Binding-site contacts:
Ligand atom C6 contacts residue ASN330 of chain 1.A at 4.3 Å.
Ligand atom N2 contacts residue ASN330 of chain 1.A at 4.3 Å.
Ligand atom O5 contacts residue ASN135 of chain 1.A at 2.4 Å (h-bond).
Ligand atom C7 contacts residue ASN330 of chain 1.A at 3.7 Å.
Ligand atom N2 contacts residue ALA327 of chain 1.A at 4.4 Å.
Ligand atom C7 contacts residue ASN135 of chain 1.A at 3.4 Å.
Ligand atom C3 contacts residue ALA327 of chain 1.A at 4.5 Å (hydrophobic).
Ligand atom C6 contacts residue GLU323 of chain 1.A at 3.7 Å.
Ligand atom C5 contacts residue ASN135 of chain 1.A at 3.6 Å.
Ligand atom C1 contacts residue ASN135 of chain 1.A at 1.4 Å.
Ligand atom C7 contacts residue LEU132 of chain 1.A at 4.4 Å (hydrophobic).
Ligand atom C2 contacts residue ASN135 of chain 1.A at 2.2 Å.
Ligand atom C5 contacts residue ASN330 of chain 1.A at 3.8 Å.
Ligand atom C8 contacts residue ASN330 of chain 1.A at 3.7 Å.
Ligand atom C4 contacts residue ASN330 of chain 1.A at 4.0 Å.
Ligand atom C2 contacts residue ASN330 of chain 1.A at 4.5 Å.
Ligand atom N2 contacts residue ASN135 of chain 1.A at 2.7 Å (h-bond).
Ligand atom C8 contacts residue GLY131 of chain 1.A at 3.8 Å.
Ligand atom C3 contacts residue ASN330 of chain 1.A at 4.2 Å.
Ligand atom C3 contacts residue ASN135 of chain 1.A at 3.6 Å.
Ligand atom C4 contacts residue ASN135 of chain 1.A at 4.1 Å.
Ligand atom O5 contacts residue THR326 of chain 1.A at 4.2 Å.
Ligand atom O3 contacts residue ALA327 of chain 1.A at 4.4 Å.
Ligand atom O7 contacts residue LEU132 of chain 1.A at 3.9 Å.
Ligand atom O6 contacts residue THR326 of chain 1.A at 3.7 Å.
Ligand atom N2 contacts residue GLY131 of chain 1.A at 4.2 Å.
Ligand atom O6 contacts residue GLU323 of chain 1.A at 3.3 Å (salt-bridge).
Ligand atom O7 contacts residue ASN135 of chain 1.A at 3.7 Å.
Ligand atom C8 contacts residue ALA327 of chain 1.A at 3.9 Å (hydrophobic).
Ligand atom C7 contacts residue ALA327 of chain 1.A at 4.4 Å (hydrophobic).
Ligand atom C8 contacts residue LEU132 of chain 1.A at 3.8 Å (hydrophobic).
Ligand atom O4 contacts residue ASN330 of chain 1.A at 3.4 Å (h-bond).
Ligand atom O7 contacts residue ASN330 of chain 1.A at 3.6 Å (h-bond).
Ligand atom C8 contacts residue ILE128 of chain 1.A at 4.4 Å (hydrophobic).
Ligand atom C7 contacts residue GLY131 of chain 1.A at 4.4 Å.

This small molecule binds to this protein.
Small molecule (SMILES): CC(=O)N[C@H]1[C@H](O[C@H]2[C@H](O)[C@@H](NC(C)=O)CO[C@@H]2CO)O[C@H](CO)[C@@H](O[C@H]2O[C@H](CO[C@@H]3O[C@H](CO)[C@@H](O)[C@H](O)[C@@H]3O)[C@@H](O[C@@H]3O[C@H](CO)[C@@H](O)[C@H](O)[C@@H]3O)[C@H](O)[C@@H]2O)[C@@H]1O

Sequence of chain 1.A:
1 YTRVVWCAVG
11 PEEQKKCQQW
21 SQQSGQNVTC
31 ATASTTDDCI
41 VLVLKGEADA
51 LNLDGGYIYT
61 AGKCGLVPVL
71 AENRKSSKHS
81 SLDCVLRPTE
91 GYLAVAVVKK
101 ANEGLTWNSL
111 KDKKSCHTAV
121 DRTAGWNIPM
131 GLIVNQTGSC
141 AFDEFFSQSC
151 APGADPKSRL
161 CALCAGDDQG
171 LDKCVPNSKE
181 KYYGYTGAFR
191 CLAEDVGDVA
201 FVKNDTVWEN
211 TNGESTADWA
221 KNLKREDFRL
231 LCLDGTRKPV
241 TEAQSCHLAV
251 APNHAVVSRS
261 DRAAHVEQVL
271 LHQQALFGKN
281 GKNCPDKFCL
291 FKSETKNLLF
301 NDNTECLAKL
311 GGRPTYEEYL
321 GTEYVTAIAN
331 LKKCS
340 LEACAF